This protein binds this small molecule.
Small molecule (SMILES): Nc1ncnc2c1ncn2[C@H]1C[C@H](O)[C@@H](CO[P](=O)(O)O[P](=O)(O)OP(=O)(O)O)O1

Sequence of chain 1.A:
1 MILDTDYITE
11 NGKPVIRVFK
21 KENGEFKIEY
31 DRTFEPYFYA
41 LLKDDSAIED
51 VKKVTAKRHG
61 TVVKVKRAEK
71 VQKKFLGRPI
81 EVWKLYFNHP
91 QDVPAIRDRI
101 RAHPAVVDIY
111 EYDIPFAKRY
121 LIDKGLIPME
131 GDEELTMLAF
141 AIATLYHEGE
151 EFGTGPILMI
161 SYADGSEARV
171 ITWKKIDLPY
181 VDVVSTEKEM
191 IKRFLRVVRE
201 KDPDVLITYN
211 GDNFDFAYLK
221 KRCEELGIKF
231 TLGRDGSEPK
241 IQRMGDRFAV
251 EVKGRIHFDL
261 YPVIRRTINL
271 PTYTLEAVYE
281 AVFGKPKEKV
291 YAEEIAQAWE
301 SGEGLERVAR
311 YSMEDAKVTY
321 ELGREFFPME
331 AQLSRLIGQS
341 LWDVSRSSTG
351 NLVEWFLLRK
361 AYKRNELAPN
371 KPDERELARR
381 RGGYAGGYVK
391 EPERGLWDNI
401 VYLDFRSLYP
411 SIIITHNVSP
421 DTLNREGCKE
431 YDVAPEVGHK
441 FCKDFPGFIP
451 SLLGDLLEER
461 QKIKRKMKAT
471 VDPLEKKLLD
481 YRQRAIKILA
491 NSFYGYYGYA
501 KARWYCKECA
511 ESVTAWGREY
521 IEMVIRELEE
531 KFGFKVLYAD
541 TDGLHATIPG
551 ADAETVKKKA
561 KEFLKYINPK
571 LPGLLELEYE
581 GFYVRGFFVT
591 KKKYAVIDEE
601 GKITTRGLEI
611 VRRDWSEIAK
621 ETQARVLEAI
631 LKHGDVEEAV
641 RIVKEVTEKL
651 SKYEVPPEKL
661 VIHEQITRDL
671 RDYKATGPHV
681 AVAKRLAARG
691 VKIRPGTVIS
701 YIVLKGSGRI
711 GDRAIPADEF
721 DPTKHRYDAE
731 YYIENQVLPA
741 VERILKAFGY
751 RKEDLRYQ

Binding-site contacts:
Ligand atom O3A contacts residue LYS487 of chain 1.A at 3.3 Å.
Ligand atom O1B contacts residue LEU408 of chain 1.A at 3.7 Å.
Ligand atom C2' contacts residue TYR409 of chain 1.A at 3.5 Å (hydrophobic).
Ligand atom O2G contacts residue LYS487 of chain 1.A at 3.0 Å (salt-bridge).
Ligand atom O1A contacts residue LYS487 of chain 1.A at 2.8 Å (salt-bridge).
Ligand atom PB contacts residue SER407 of chain 1.A at 3.7 Å.
Ligand atom O3A contacts residue MN1 of chain 1.D at 3.5 Å.
Ligand atom O3B contacts residue ARG460 of chain 1.A at 3.5 Å (salt-bridge).
Ligand atom O2B contacts residue PHE405 of chain 1.A at 3.1 Å (h-bond).
Ligand atom O2B contacts residue ASP542 of chain 1.A at 3.1 Å (salt-bridge).
Ligand atom O2A contacts residue MG1 of chain 1.F at 2.6 Å.
Ligand atom C2' contacts residue ASN491 of chain 1.A at 3.5 Å.
Ligand atom PA contacts residue MG1 of chain 1.F at 3.7 Å.
Ligand atom PA contacts residue MN1 of chain 1.D at 3.4 Å.
Ligand atom O1B contacts residue ASN491 of chain 1.A at 3.1 Å (h-bond).
Ligand atom PG contacts residue MN1 of chain 1.D at 3.4 Å.
Ligand atom PA contacts residue LYS487 of chain 1.A at 3.6 Å.
Ligand atom O1G contacts residue SER407 of chain 1.A at 3.0 Å (h-bond).
Ligand atom PG contacts residue ARG460 of chain 1.A at 3.5 Å.
Ligand atom O3' contacts residue TYR409 of chain 1.A at 3.0 Å (h-bond).
Ligand atom O2A contacts residue MN1 of chain 1.D at 2.3 Å.
Ligand atom O3G contacts residue PHE405 of chain 1.A at 3.0 Å (h-bond).
Ligand atom O3' contacts residue LEU408 of chain 1.A at 3.4 Å (h-bond).
Ligand atom O2B contacts residue LEU408 of chain 1.A at 3.0 Å (h-bond).
Ligand atom O3B contacts residue LYS487 of chain 1.A at 3.5 Å.
Ligand atom O3B contacts residue MN1 of chain 1.D at 3.6 Å.
Ligand atom O2A contacts residue ASP404 of chain 1.A at 3.3 Å (salt-bridge).
Ligand atom O1B contacts residue SER407 of chain 1.A at 3.3 Å.
Ligand atom O2A contacts residue ASP542 of chain 1.A at 3.0 Å (salt-bridge).
Ligand atom C3' contacts residue ASN491 of chain 1.A at 3.6 Å.
Ligand atom PB contacts residue MN1 of chain 1.D at 3.2 Å.
Ligand atom O3' contacts residue ASN491 of chain 1.A at 3.5 Å (h-bond).
Ligand atom O1G contacts residue ARG460 of chain 1.A at 2.8 Å (salt-bridge).
Ligand atom O3G contacts residue ASP404 of chain 1.A at 3.0 Å (salt-bridge).
Ligand atom O2G contacts residue ARG460 of chain 1.A at 2.8 Å (salt-bridge).
Ligand atom O2B contacts residue MN1 of chain 1.D at 2.2 Å.
Ligand atom O3B contacts residue SER407 of chain 1.A at 3.7 Å.
Ligand atom O2B contacts residue SER407 of chain 1.A at 3.2 Å (h-bond).
Ligand atom O3G contacts residue MN1 of chain 1.D at 2.2 Å.
Ligand atom C5' contacts residue ASP542 of chain 1.A at 3.3 Å.